This small molecule binds to this protein.
Small molecule (SMILES): C/C=C(C)/C=C/C=C[C@H](OC)[C@@H](C)[C@@H](OC)[C@@H](C)CCc1oc2c(O)c(OC)cc(OC)c2c(=O)c1C

Sequence of chain 1.F:
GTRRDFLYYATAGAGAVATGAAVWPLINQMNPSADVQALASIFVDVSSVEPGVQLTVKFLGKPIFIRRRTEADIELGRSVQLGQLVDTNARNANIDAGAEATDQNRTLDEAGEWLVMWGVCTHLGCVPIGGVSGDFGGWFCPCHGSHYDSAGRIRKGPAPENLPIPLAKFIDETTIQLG

Sequence of chain 1.A:
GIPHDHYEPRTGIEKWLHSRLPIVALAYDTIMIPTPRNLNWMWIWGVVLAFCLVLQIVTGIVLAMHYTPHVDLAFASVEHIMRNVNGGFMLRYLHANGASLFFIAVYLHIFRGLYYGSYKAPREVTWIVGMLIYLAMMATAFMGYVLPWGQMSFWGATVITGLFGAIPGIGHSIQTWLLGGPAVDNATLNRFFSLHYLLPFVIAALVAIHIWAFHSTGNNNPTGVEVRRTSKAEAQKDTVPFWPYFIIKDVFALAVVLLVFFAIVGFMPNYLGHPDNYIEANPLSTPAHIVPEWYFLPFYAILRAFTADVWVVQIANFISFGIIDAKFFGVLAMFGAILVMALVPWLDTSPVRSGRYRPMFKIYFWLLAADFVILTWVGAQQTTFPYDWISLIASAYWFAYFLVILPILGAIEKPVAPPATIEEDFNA

Binding-site contacts:
Ligand atom O8 contacts residue PHE298 of chain 1.A at 3.5 Å.
Ligand atom O4 contacts residue VAL161 of chain 1.A at 3.0 Å.
Ligand atom O8 contacts residue GLU295 of chain 1.A at 2.6 Å (salt-bridge).
Ligand atom O5 contacts residue VAL161 of chain 1.A at 3.4 Å.
Ligand atom O5 contacts residue HIS152 of chain 1.F at 3.8 Å.
Ligand atom C26 contacts residue LEU180 of chain 1.A at 3.8 Å (hydrophobic).
Ligand atom C8 contacts residue PRO294 of chain 1.A at 3.5 Å (hydrophobic).
Ligand atom O1 contacts residue ILE162 of chain 1.A at 3.5 Å.
Ligand atom C26 contacts residue PHE144 of chain 1.A at 3.7 Å (hydrophobic).
Ligand atom C18 contacts residue PHE144 of chain 1.A at 3.7 Å (hydrophobic).
Ligand atom C19 contacts residue PHE144 of chain 1.A at 3.6 Å (hydrophobic).
Ligand atom C22 contacts residue PHE298 of chain 1.A at 3.7 Å (hydrophobic).
Ligand atom C24 contacts residue PHE144 of chain 1.A at 3.7 Å (hydrophobic).
Ligand atom O8 contacts residue ILE162 of chain 1.A at 3.8 Å.
Ligand atom O8 contacts residue PRO294 of chain 1.A at 3.7 Å.
Ligand atom C4 contacts residue VAL161 of chain 1.A at 3.5 Å (hydrophobic).
Ligand atom C17 contacts residue PHE166 of chain 1.A at 3.8 Å (hydrophobic).
Ligand atom C8A contacts residue PRO294 of chain 1.A at 3.7 Å (hydrophobic).
Ligand atom C21 contacts residue MET145 of chain 1.A at 3.6 Å (hydrophobic).
Ligand atom C7M contacts residue MET154 of chain 1.A at 3.4 Å (hydrophobic).
Ligand atom C20 contacts residue MET145 of chain 1.A at 3.7 Å (hydrophobic).
Ligand atom O4 contacts residue TYR302 of chain 1.A at 3.6 Å.
Ligand atom C22 contacts residue MET140 of chain 1.A at 3.7 Å (hydrophobic).
Ligand atom O7 contacts residue GLU295 of chain 1.A at 3.5 Å (salt-bridge).
Ligand atom C23 contacts residue MET336 of chain 1.A at 3.8 Å (hydrophobic).
Ligand atom C8A contacts residue ILE162 of chain 1.A at 3.8 Å (hydrophobic).
Ligand atom C8 contacts residue GLU295 of chain 1.A at 3.7 Å.
Ligand atom O4 contacts residue HIS152 of chain 1.F at 2.8 Å (h-bond).
Ligand atom O12 contacts residue MET336 of chain 1.A at 3.5 Å.
Ligand atom C5 contacts residue VAL161 of chain 1.A at 3.8 Å (hydrophobic).
Ligand atom C7 contacts residue GLY158 of chain 1.A at 3.7 Å.
Ligand atom C3M contacts residue MET336 of chain 1.A at 3.8 Å (hydrophobic).
Ligand atom C5M contacts residue CYS151 of chain 1.F at 3.8 Å (hydrophobic).
Ligand atom C4 contacts residue TYR302 of chain 1.A at 3.7 Å (hydrophobic).
Ligand atom O7 contacts residue GLY158 of chain 1.A at 3.6 Å.
Ligand atom C23 contacts residue ILE340 of chain 1.A at 3.7 Å (hydrophobic).
Ligand atom C21 contacts residue PHE194 of chain 1.A at 3.8 Å (hydrophobic).
Ligand atom C21 contacts residue LEU197 of chain 1.A at 3.6 Å (hydrophobic).
Ligand atom C23 contacts residue PHE337 of chain 1.A at 3.7 Å (hydrophobic).
Ligand atom C7M contacts residue GLY158 of chain 1.A at 3.7 Å.